Binding-site contacts:
Ligand atom C2 contacts residue ILE344 of chain 1.A at 4.3 Å (hydrophobic).
Ligand atom N3 contacts residue HEM1 of chain 1.B at 4.2 Å.
Ligand atom N1 contacts residue HEM1 of chain 1.B at 2.1 Å.
Ligand atom C10 contacts residue VAL348 of chain 1.A at 3.7 Å (hydrophobic).
Ligand atom C11 contacts residue PHE278 of chain 1.A at 4.0 Å (hydrophobic).
Ligand atom CL contacts residue PHE278 of chain 1.A at 3.8 Å.
Ligand atom C10 contacts residue PHE278 of chain 1.A at 3.6 Å (hydrophobic).
Ligand atom C9 contacts residue VAL348 of chain 1.A at 4.1 Å (hydrophobic).
Ligand atom N3 contacts residue GLU282 of chain 1.A at 3.3 Å (salt-bridge).
Ligand atom N1 contacts residue ALA279 of chain 1.A at 3.4 Å.
Ligand atom C6 contacts residue PHE278 of chain 1.A at 4.1 Å (hydrophobic).
Ligand atom C8 contacts residue PHE278 of chain 1.A at 3.4 Å (hydrophobic).
Ligand atom C2 contacts residue HEM1 of chain 1.B at 3.1 Å.
Ligand atom N1 contacts residue ILE344 of chain 1.A at 4.3 Å.
Ligand atom C7 contacts residue GLU282 of chain 1.A at 3.5 Å.
Ligand atom C5 contacts residue HEM1 of chain 1.B at 3.1 Å.
Ligand atom C9 contacts residue PHE278 of chain 1.A at 3.3 Å (hydrophobic).
Ligand atom C4 contacts residue GLU282 of chain 1.A at 4.1 Å.
Ligand atom CL contacts residue PHE96 of chain 1.A at 3.9 Å.
Ligand atom C11 contacts residue VAL348 of chain 1.A at 3.7 Å (hydrophobic).
Ligand atom C10 contacts residue PHE96 of chain 1.A at 4.3 Å (hydrophobic).
Ligand atom C4 contacts residue ILE344 of chain 1.A at 3.9 Å (hydrophobic).
Ligand atom C5 contacts residue ALA279 of chain 1.A at 3.3 Å (hydrophobic).
Ligand atom C6 contacts residue GLU282 of chain 1.A at 4.2 Å.
Ligand atom C7 contacts residue ILE344 of chain 1.A at 4.3 Å (hydrophobic).
Ligand atom C5 contacts residue THR283 of chain 1.A at 3.2 Å.
Ligand atom N3 contacts residue ALA279 of chain 1.A at 3.6 Å.
Ligand atom C4 contacts residue ALA279 of chain 1.A at 3.7 Å (hydrophobic).
Ligand atom C11 contacts residue ILE95 of chain 1.A at 4.1 Å (hydrophobic).
Ligand atom N3 contacts residue THR283 of chain 1.A at 3.1 Å (h-bond).
Ligand atom C8 contacts residue VAL458 of chain 1.A at 4.1 Å (hydrophobic).
Ligand atom C4 contacts residue HEM1 of chain 1.B at 4.2 Å.
Ligand atom CL contacts residue ILE82 of chain 1.A at 3.6 Å.
Ligand atom CL contacts residue VAL458 of chain 1.A at 4.1 Å.
Ligand atom N3 contacts residue ILE344 of chain 1.A at 3.7 Å.
Ligand atom C6 contacts residue VAL348 of chain 1.A at 4.1 Å (hydrophobic).
Ligand atom C2 contacts residue ALA279 of chain 1.A at 3.5 Å (hydrophobic).
Ligand atom C5 contacts residue ILE344 of chain 1.A at 3.9 Å (hydrophobic).
Ligand atom C7 contacts residue PHE278 of chain 1.A at 3.8 Å (hydrophobic).
Ligand atom C5 contacts residue GLU282 of chain 1.A at 4.3 Å.

Sequence of chain 1.A:
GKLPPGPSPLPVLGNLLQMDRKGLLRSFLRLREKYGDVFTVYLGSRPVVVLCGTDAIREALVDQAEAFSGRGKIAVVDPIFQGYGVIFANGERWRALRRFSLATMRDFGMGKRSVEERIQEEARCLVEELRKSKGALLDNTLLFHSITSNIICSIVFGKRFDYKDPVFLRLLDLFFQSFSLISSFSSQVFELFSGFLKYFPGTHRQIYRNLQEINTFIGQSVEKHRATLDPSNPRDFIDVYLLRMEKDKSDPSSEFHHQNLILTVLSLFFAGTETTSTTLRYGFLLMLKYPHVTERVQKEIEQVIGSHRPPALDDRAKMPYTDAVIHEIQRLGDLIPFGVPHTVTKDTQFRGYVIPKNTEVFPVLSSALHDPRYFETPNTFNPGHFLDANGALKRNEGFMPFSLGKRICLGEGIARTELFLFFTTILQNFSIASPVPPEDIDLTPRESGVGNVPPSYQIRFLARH

A small-molecule ligand and the protein it binds are described below.
Small molecule (SMILES): Clc1ccc(-c2cnc[nH]2)cc1